Sequence of chain 2.A:
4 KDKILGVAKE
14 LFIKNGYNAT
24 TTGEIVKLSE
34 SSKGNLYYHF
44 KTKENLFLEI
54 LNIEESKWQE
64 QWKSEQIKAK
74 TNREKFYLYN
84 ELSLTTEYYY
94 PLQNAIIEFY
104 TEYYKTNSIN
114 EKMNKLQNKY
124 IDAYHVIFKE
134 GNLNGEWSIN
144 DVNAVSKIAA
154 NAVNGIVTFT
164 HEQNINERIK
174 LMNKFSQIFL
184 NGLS

Binding-site contacts:
Ligand atom C23 contacts residue IMD1 of chain 2.K at 3.3 Å.
Ligand atom C22 contacts residue TRP61 of chain 2.B at 3.8 Å (hydrophobic).
Ligand atom C7 contacts residue GLU90 of chain 2.B at 3.8 Å.
Ligand atom C19 contacts residue ASN157 of chain 2.B at 3.5 Å.
Ligand atom C3 contacts residue ILE99 of chain 2.B at 4.0 Å (hydrophobic).
Ligand atom N3 contacts residue GLN120 of chain 2.B at 3.6 Å.
Ligand atom C14 contacts residue ASN157 of chain 2.B at 4.0 Å.
Ligand atom C23 contacts residue GLU90 of chain 2.B at 4.0 Å.
Ligand atom C4 contacts residue ILE99 of chain 2.B at 3.8 Å (hydrophobic).
Ligand atom C11 contacts residue TYR123 of chain 2.B at 3.8 Å (hydrophobic).
Ligand atom C4 contacts residue TYR103 of chain 2.B at 3.8 Å (hydrophobic).
Ligand atom C7 contacts residue THR161 of chain 2.B at 3.7 Å.
Ligand atom C13 contacts residue ASN157 of chain 2.B at 3.5 Å.
Ligand atom C22 contacts residue GLU90 of chain 2.B at 3.6 Å.
Ligand atom C12 contacts residue TYR123 of chain 2.B at 3.8 Å (hydrophobic).
Ligand atom C12 contacts residue GLU90 of chain 2.B at 2.8 Å.
Ligand atom C24 contacts residue ALA153 of chain 2.B at 4.0 Å (hydrophobic).
Ligand atom C17 contacts residue GLN120 of chain 2.B at 3.9 Å.
Ligand atom C18 contacts residue ASN157 of chain 2.B at 3.5 Å.
Ligand atom C17 contacts residue ASN157 of chain 2.B at 3.8 Å.
Ligand atom C10 contacts residue GLU90 of chain 2.B at 3.9 Å.
Ligand atom C9 contacts residue GLU90 of chain 2.B at 4.0 Å.
Ligand atom N2 contacts residue GLU90 of chain 2.B at 3.3 Å.
Ligand atom C7 contacts residue GLN96 of chain 2.B at 4.0 Å.
Ligand atom C25 contacts residue GLN120 of chain 2.B at 3.0 Å.
Ligand atom C16 contacts residue GLN120 of chain 2.B at 3.4 Å.
Ligand atom C15 contacts residue IMD1 of chain 2.L at 3.5 Å.
Ligand atom C11 contacts residue GLU90 of chain 2.B at 3.3 Å.
Ligand atom C3 contacts residue IMD1 of chain 2.L at 3.8 Å.
Ligand atom C13 contacts residue GLU90 of chain 2.B at 3.1 Å.
Ligand atom C23 contacts residue TYR93 of chain 2.B at 3.5 Å (hydrophobic).
Ligand atom N3 contacts residue ASN154 of chain 2.B at 3.9 Å.
Ligand atom C15 contacts residue GLN120 of chain 2.B at 4.0 Å.
Ligand atom C6 contacts residue THR161 of chain 2.B at 3.6 Å.
Ligand atom C10 contacts residue GLN96 of chain 2.B at 3.7 Å.
Ligand atom C24 contacts residue ASN154 of chain 2.B at 2.5 Å.
Ligand atom C8 contacts residue GLU90 of chain 2.B at 3.7 Å.
Ligand atom C9 contacts residue IMD1 of chain 2.L at 3.5 Å.
Ligand atom N2 contacts residue TYR123 of chain 2.B at 3.9 Å.
Ligand atom C25 contacts residue ILE124 of chain 2.B at 3.8 Å (hydrophobic).

Sequence of chain 2.B:
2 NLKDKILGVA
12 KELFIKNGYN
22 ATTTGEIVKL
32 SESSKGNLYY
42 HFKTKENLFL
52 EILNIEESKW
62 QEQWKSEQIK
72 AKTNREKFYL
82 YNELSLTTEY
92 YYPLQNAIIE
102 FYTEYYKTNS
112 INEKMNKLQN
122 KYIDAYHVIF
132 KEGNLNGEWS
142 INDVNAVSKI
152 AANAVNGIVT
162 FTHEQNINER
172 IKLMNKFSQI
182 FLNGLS

A protein and the small-molecule ligand that binds it are described below.
Small molecule (SMILES): CN(C)c1ccc(C(=C2C=CC(=[N+](C)C)C=C2)c2ccccc2)cc1